Sequence of chain 1.F:
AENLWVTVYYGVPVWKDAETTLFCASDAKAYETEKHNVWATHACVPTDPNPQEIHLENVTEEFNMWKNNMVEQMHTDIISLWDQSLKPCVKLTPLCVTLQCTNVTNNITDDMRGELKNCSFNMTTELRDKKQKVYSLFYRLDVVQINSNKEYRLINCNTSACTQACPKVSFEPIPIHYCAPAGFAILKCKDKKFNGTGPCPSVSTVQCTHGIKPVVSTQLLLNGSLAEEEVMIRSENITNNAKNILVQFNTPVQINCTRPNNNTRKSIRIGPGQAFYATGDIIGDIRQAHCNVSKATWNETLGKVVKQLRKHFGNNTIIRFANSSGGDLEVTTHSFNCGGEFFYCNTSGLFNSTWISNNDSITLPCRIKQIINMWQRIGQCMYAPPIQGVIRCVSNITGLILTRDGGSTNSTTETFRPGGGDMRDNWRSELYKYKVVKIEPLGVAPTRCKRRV

The small molecule below binds the protein below.
Small molecule (SMILES): CC(=O)N[C@H]1[C@H](O[C@H]2[C@H](O)[C@@H](NC(C)=O)CO[C@@H]2CO)O[C@H](CO)[C@@H](O[C@@H]2O[C@H](CO)[C@@H](O)[C@H](O)[C@@H]2O)[C@@H]1O

Binding-site contacts:
Ligand atom N2 contacts residue ASN246 of chain 1.F at 2.9 Å (h-bond).
Ligand atom C3 contacts residue ASN246 of chain 1.F at 3.8 Å.
Ligand atom O5 contacts residue ASN249 of chain 1.F at 3.5 Å.
Ligand atom C2 contacts residue ASN246 of chain 1.F at 2.5 Å.
Ligand atom C5 contacts residue THR248 of chain 1.F at 3.4 Å.
Ligand atom O5 contacts residue THR248 of chain 1.F at 3.1 Å (h-bond).
Ligand atom C1 contacts residue ASN246 of chain 1.F at 1.4 Å.
Ligand atom C7 contacts residue ASN246 of chain 1.F at 3.6 Å.
Ligand atom O7 contacts residue ASN246 of chain 1.F at 3.8 Å.
Ligand atom C1 contacts residue THR248 of chain 1.F at 3.0 Å.
Ligand atom C1 contacts residue ASN249 of chain 1.F at 4.1 Å.
Ligand atom C4 contacts residue ASN246 of chain 1.F at 4.2 Å.
Ligand atom C6 contacts residue THR248 of chain 1.F at 4.1 Å.
Ligand atom C5 contacts residue ASN246 of chain 1.F at 3.6 Å.
Ligand atom O5 contacts residue ASN246 of chain 1.F at 2.4 Å (h-bond).
Ligand atom O6 contacts residue ASN249 of chain 1.F at 4.2 Å.
Ligand atom C2 contacts residue THR248 of chain 1.F at 4.3 Å.
Ligand atom C6 contacts residue ASN249 of chain 1.F at 4.5 Å.